Sequence of chain 1.B:
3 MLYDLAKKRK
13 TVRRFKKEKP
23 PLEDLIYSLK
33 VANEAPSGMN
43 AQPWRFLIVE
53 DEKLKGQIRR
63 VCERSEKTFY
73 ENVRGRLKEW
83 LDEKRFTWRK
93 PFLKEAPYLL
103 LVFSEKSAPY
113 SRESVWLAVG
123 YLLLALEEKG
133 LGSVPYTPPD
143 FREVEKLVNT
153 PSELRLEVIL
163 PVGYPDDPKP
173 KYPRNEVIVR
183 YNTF

Binding-site contacts:
Ligand atom O contacts residue LYS92 of chain 1.B at 2.6 Å (salt-bridge).
Ligand atom C contacts residue GLU68 of chain 1.B at 3.4 Å.
Ligand atom N contacts residue THR139 of chain 1.B at 3.4 Å (h-bond).
Ligand atom C contacts residue LYS92 of chain 1.B at 3.2 Å.
Ligand atom CD1 contacts residue TYR112 of chain 1.A at 4.0 Å (hydrophobic).
Ligand atom C contacts residue FMN1 of chain 1.I at 3.4 Å.
Ligand atom C contacts residue TYR72 of chain 1.B at 3.7 Å (hydrophobic).
Ligand atom CE1 contacts residue FMN1 of chain 1.I at 3.7 Å.
Ligand atom CD1 contacts residue FMN1 of chain 1.I at 3.8 Å.
Ligand atom CE2 contacts residue PHE88 of chain 1.B at 4.0 Å (hydrophobic).
Ligand atom F contacts residue FMN1 of chain 1.I at 3.8 Å.
Ligand atom CB contacts residue LEU83 of chain 1.B at 3.9 Å (hydrophobic).
Ligand atom CE2 contacts residue FMN1 of chain 1.I at 3.2 Å.
Ligand atom O contacts residue PHE88 of chain 1.B at 3.9 Å.
Ligand atom CE1 contacts residue MET41 of chain 1.A at 3.9 Å (hydrophobic).
Ligand atom O contacts residue TYR72 of chain 1.B at 2.5 Å (h-bond).
Ligand atom OH contacts residue MET41 of chain 1.A at 2.8 Å (h-bond).
Ligand atom CD2 contacts residue LEU83 of chain 1.B at 3.5 Å (hydrophobic).
Ligand atom OH contacts residue FMN1 of chain 1.I at 2.5 Å (h-bond).
Ligand atom OXT contacts residue LYS92 of chain 1.B at 3.0 Å (salt-bridge).
Ligand atom CE2 contacts residue TRP82 of chain 1.B at 3.7 Å (hydrophobic).
Ligand atom F contacts residue MET41 of chain 1.A at 3.4 Å.
Ligand atom OH contacts residue GLY40 of chain 1.A at 3.7 Å.
Ligand atom CG contacts residue FMN1 of chain 1.I at 3.7 Å.
Ligand atom CD2 contacts residue FMN1 of chain 1.I at 3.2 Å.
Ligand atom CZ contacts residue MET41 of chain 1.A at 3.6 Å (hydrophobic).
Ligand atom F contacts residue GLY40 of chain 1.A at 3.4 Å.
Ligand atom OXT contacts residue FMN1 of chain 1.I at 2.5 Å (h-bond).
Ligand atom O contacts residue THR89 of chain 1.B at 3.9 Å.
Ligand atom CA contacts residue FMN1 of chain 1.I at 3.8 Å.
Ligand atom OXT contacts residue GLU68 of chain 1.B at 3.5 Å (salt-bridge).
Ligand atom OXT contacts residue TYR138 of chain 1.B at 3.3 Å.
Ligand atom CB contacts residue PHE71 of chain 1.B at 3.8 Å (hydrophobic).
Ligand atom N contacts residue FMN1 of chain 1.I at 2.8 Å (h-bond).
Ligand atom N contacts residue GLU68 of chain 1.B at 2.8 Å (salt-bridge).
Ligand atom CA contacts residue GLU68 of chain 1.B at 3.1 Å.
Ligand atom CB contacts residue TYR72 of chain 1.B at 4.0 Å (hydrophobic).
Ligand atom CG contacts residue LEU83 of chain 1.B at 3.8 Å (hydrophobic).
Ligand atom F contacts residue TYR112 of chain 1.A at 3.3 Å.
Ligand atom CZ contacts residue FMN1 of chain 1.I at 3.4 Å.

A small-molecule ligand and the protein it binds are described below.
Small molecule (SMILES): N[C@@H](Cc1ccc(O)c(F)c1)C(=O)O

Sequence of chain 1.A:
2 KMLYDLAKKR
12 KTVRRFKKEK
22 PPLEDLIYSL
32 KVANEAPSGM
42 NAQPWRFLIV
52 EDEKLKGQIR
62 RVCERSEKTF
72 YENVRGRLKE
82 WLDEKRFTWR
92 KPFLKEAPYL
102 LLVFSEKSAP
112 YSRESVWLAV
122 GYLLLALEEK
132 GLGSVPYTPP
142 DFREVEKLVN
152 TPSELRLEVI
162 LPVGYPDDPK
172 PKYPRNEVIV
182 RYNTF